Binding-site contacts:
Ligand atom C1 contacts residue FUC2 of chain 1.J at 3.6 Å.
Ligand atom C2 contacts residue NAG1 of chain 1.J at 2.4 Å.
Ligand atom C8 contacts residue NAG1 of chain 1.J at 3.6 Å.
Ligand atom O6 contacts residue GLU522 of chain 1.A at 4.0 Å.
Ligand atom O7 contacts residue PRO524 of chain 1.A at 3.6 Å.
Ligand atom O5 contacts residue NAG1 of chain 1.J at 2.4 Å (h-bond).
Ligand atom C7 contacts residue NAG1 of chain 1.J at 3.2 Å.
Ligand atom C3 contacts residue NAG1 of chain 1.J at 3.7 Å.
Ligand atom O3 contacts residue BMA1 of chain 1.GA at 3.5 Å (h-bond).
Ligand atom C6 contacts residue BMA1 of chain 1.GA at 3.8 Å.
Ligand atom O4 contacts residue GLU522 of chain 1.A at 4.5 Å.
Ligand atom C5 contacts residue NAG1 of chain 1.J at 3.8 Å.
Ligand atom N2 contacts residue NAG1 of chain 1.J at 2.8 Å (h-bond).
Ligand atom N2 contacts residue FUC2 of chain 1.J at 4.3 Å.
Ligand atom O6 contacts residue NAG1 of chain 1.J at 4.5 Å.
Ligand atom C8 contacts residue PRO524 of chain 1.A at 3.9 Å (hydrophobic).
Ligand atom C6 contacts residue NAG1 of chain 1.J at 4.5 Å.
Ligand atom C3 contacts residue BMA1 of chain 1.GA at 3.8 Å.
Ligand atom O6 contacts residue BMA1 of chain 1.GA at 3.8 Å.
Ligand atom C1 contacts residue NAG1 of chain 1.J at 1.6 Å.
Ligand atom O7 contacts residue GLY523 of chain 1.A at 4.2 Å.
Ligand atom O4 contacts residue BMA1 of chain 1.GA at 1.7 Å.
Ligand atom C5 contacts residue FUC2 of chain 1.J at 4.0 Å.
Ligand atom C3 contacts residue GLU522 of chain 1.A at 4.4 Å.
Ligand atom C2 contacts residue PRO524 of chain 1.A at 4.5 Å (hydrophobic).
Ligand atom C4 contacts residue BMA1 of chain 1.GA at 2.7 Å.
Ligand atom O6 contacts residue GLY523 of chain 1.A at 4.2 Å.
Ligand atom C4 contacts residue GLU522 of chain 1.A at 3.8 Å.
Ligand atom O5 contacts residue GLY523 of chain 1.A at 4.5 Å.
Ligand atom O7 contacts residue NAG1 of chain 1.J at 3.8 Å.
Ligand atom C4 contacts residue NAG1 of chain 1.J at 4.2 Å.
Ligand atom O3 contacts residue GLU522 of chain 1.A at 4.2 Å.
Ligand atom O5 contacts residue FUC2 of chain 1.J at 4.1 Å.
Ligand atom C7 contacts residue PRO524 of chain 1.A at 3.9 Å (hydrophobic).
Ligand atom C5 contacts residue BMA1 of chain 1.GA at 3.7 Å.

A small-molecule ligand and the protein it binds are described below.
Small molecule (SMILES): CC(=O)N[C@@H]1[C@@H](O)[C@H](O)[C@@H](CO)O[C@H]1O

Sequence of chain 1.A:
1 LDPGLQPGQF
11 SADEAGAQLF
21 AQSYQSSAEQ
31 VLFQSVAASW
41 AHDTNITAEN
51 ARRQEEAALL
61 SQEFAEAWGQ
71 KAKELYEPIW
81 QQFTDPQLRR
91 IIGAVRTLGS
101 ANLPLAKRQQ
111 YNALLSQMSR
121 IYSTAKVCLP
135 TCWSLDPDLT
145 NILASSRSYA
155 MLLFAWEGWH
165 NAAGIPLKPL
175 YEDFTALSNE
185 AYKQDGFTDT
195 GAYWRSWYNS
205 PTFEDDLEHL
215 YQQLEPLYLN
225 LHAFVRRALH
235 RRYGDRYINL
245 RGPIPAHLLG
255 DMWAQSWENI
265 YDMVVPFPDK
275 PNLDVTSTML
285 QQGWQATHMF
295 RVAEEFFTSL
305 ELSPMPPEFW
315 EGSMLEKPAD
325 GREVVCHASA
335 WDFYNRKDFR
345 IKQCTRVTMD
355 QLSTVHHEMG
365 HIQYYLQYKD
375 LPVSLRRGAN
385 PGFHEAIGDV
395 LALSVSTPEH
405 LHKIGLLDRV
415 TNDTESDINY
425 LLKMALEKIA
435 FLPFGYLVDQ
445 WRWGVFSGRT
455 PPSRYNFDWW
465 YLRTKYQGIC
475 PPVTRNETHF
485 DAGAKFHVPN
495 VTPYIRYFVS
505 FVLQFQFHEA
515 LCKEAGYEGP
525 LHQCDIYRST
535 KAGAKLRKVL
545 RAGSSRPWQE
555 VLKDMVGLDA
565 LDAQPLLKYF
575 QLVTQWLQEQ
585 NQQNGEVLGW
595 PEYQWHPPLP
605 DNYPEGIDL